A protein and the small-molecule ligand that binds it are described below.
Small molecule (SMILES): CCCCCCO

Sequence of chain 1.A:
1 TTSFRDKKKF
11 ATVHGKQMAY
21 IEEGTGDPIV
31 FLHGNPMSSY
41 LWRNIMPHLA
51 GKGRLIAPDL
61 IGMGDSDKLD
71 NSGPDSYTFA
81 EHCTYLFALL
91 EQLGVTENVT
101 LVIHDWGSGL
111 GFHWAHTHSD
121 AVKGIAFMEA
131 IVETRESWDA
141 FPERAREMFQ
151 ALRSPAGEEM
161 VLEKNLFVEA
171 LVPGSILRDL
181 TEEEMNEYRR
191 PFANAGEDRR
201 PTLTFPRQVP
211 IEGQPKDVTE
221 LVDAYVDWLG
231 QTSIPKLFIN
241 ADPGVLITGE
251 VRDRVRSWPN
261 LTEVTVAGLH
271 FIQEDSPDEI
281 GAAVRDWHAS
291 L

Binding-site contacts:
Ligand atom OAB contacts residue VAL209 of chain 1.A at 4.1 Å.
Ligand atom CAC contacts residue ALA145 of chain 1.A at 3.9 Å (hydrophobic).
Ligand atom CAD contacts residue LEU246 of chain 1.A at 4.3 Å (hydrophobic).
Ligand atom CAC contacts residue LEU246 of chain 1.A at 3.7 Å (hydrophobic).
Ligand atom CAG contacts residue LEU246 of chain 1.A at 3.5 Å (hydrophobic).
Ligand atom CAC contacts residue VAL245 of chain 1.A at 4.2 Å (hydrophobic).
Ligand atom CAE contacts residue LEU246 of chain 1.A at 3.4 Å (hydrophobic).
Ligand atom CAD contacts residue VAL209 of chain 1.A at 3.8 Å (hydrophobic).
Ligand atom CAC contacts residue PRO142 of chain 1.A at 4.5 Å (hydrophobic).
Ligand atom CAE contacts residue PHE149 of chain 1.A at 3.5 Å (hydrophobic).
Ligand atom OAB contacts residue ASP105 of chain 1.A at 3.3 Å (salt-bridge).
Ligand atom OAB contacts residue LEU246 of chain 1.A at 4.0 Å.
Ligand atom CAG contacts residue PHE149 of chain 1.A at 3.6 Å (hydrophobic).
Ligand atom OAB contacts residue ILE131 of chain 1.A at 3.5 Å.
Ligand atom CAF contacts residue PHE149 of chain 1.A at 4.0 Å (hydrophobic).
Ligand atom CAA contacts residue PHE149 of chain 1.A at 4.0 Å (hydrophobic).
Ligand atom CAG contacts residue ASP105 of chain 1.A at 4.3 Å.
Ligand atom CAF contacts residue LEU246 of chain 1.A at 3.9 Å (hydrophobic).
Ligand atom CAF contacts residue ASP105 of chain 1.A at 4.3 Å.
Ligand atom OAB contacts residue TRP106 of chain 1.A at 3.7 Å.
Ligand atom CAF contacts residue VAL209 of chain 1.A at 3.8 Å (hydrophobic).
Ligand atom CAE contacts residue PHE141 of chain 1.A at 3.5 Å (hydrophobic).
Ligand atom CAC contacts residue PHE141 of chain 1.A at 4.3 Å (hydrophobic).
Ligand atom CAC contacts residue PHE149 of chain 1.A at 3.9 Å (hydrophobic).
Ligand atom CAD contacts residue ASP105 of chain 1.A at 3.2 Å.
Ligand atom CAA contacts residue LEU246 of chain 1.A at 4.3 Å (hydrophobic).
Ligand atom CAD contacts residue TRP106 of chain 1.A at 3.8 Å (hydrophobic).